A protein and the small-molecule ligand that binds it are described below.
Small molecule (SMILES): O=C(O)[C@@H]1CCCN1

Binding-site contacts:
Ligand atom CA contacts residue TRP84 of chain 1.B at 3.4 Å (hydrophobic).
Ligand atom CA contacts residue ILE29 of chain 1.B at 3.9 Å (hydrophobic).
Ligand atom CG contacts residue SER41 of chain 1.B at 3.4 Å.
Ligand atom O contacts residue LYS44 of chain 1.B at 3.6 Å.
Ligand atom N contacts residue TRP84 of chain 1.B at 3.8 Å.
Ligand atom O contacts residue TRP84 of chain 1.B at 4.0 Å.
Ligand atom N contacts residue SER41 of chain 1.B at 4.2 Å.
Ligand atom N contacts residue LYS44 of chain 1.B at 3.2 Å (salt-bridge).
Ligand atom CD contacts residue ARG37 of chain 1.B at 3.8 Å.
Ligand atom C contacts residue LYS44 of chain 1.B at 4.4 Å.
Ligand atom CB contacts residue ILE29 of chain 1.B at 3.9 Å (hydrophobic).
Ligand atom C contacts residue TRP84 of chain 1.B at 3.8 Å (hydrophobic).
Ligand atom CG contacts residue ARG37 of chain 1.B at 3.4 Å.
Ligand atom CB contacts residue ARG37 of chain 1.B at 4.5 Å.
Ligand atom C contacts residue ILE29 of chain 1.B at 4.1 Å (hydrophobic).
Ligand atom CG contacts residue LEU40 of chain 1.B at 4.1 Å (hydrophobic).
Ligand atom CD contacts residue SER41 of chain 1.B at 3.1 Å.
Ligand atom CA contacts residue LYS44 of chain 1.B at 4.3 Å.
Ligand atom CD contacts residue LEU40 of chain 1.B at 3.7 Å (hydrophobic).
Ligand atom CD contacts residue LYS44 of chain 1.B at 4.0 Å.
Ligand atom OXT contacts residue ILE29 of chain 1.B at 3.4 Å.
Ligand atom OXT contacts residue TRP84 of chain 1.B at 4.3 Å.
Ligand atom OXT contacts residue LYS30 of chain 1.B at 4.2 Å.

Sequence of chain 1.B:
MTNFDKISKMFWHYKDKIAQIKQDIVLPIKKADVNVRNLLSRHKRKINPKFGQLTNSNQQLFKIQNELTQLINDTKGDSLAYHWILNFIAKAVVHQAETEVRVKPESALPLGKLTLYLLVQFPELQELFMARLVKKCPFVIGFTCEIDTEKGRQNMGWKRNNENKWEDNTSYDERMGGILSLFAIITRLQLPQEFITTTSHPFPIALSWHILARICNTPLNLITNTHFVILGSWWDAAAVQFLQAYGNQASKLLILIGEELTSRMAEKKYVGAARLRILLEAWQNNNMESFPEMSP